Sequence of chain 24.B:
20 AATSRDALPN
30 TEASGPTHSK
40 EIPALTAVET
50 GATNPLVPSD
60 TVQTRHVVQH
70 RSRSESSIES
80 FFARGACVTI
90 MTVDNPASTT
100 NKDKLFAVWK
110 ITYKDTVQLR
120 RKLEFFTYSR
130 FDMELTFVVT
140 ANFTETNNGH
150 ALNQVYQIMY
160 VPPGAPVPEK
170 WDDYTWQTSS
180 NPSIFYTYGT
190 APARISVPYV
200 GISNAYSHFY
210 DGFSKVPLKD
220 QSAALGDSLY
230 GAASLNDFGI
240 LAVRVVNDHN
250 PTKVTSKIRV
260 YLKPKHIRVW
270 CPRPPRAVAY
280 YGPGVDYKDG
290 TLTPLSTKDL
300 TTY

The small molecule below binds the protein below.
Small molecule (SMILES): CCOC(=O)c1ccc(OCCCCC2CCN(c3ccc(C)nn3)CC2)cc1

Binding-site contacts:
Ligand atom C10 contacts residue MET132 of chain 24.B at 3.7 Å (hydrophobic).
Ligand atom C26 contacts residue THR111 of chain 24.B at 3.6 Å.
Ligand atom C5 contacts residue TYR159 of chain 24.B at 3.7 Å (hydrophobic).
Ligand atom C3 contacts residue PRO181 of chain 24.B at 3.7 Å (hydrophobic).
Ligand atom C8 contacts residue TYR159 of chain 24.B at 3.5 Å (hydrophobic).
Ligand atom C4 contacts residue ILE194 of chain 24.B at 3.8 Å (hydrophobic).
Ligand atom C20 contacts residue TYR112 of chain 24.B at 3.4 Å (hydrophobic).
Ligand atom C13 contacts residue PHE237 of chain 24.B at 3.7 Å (hydrophobic).
Ligand atom C3 contacts residue ALA24 of chain 24.D at 3.5 Å (hydrophobic).
Ligand atom O25 contacts residue TYR112 of chain 24.B at 3.4 Å.
Ligand atom N4 contacts residue LEU240 of chain 24.B at 3.3 Å.
Ligand atom C13 contacts residue MET132 of chain 24.B at 3.8 Å (hydrophobic).
Ligand atom C19 contacts residue PHE237 of chain 24.B at 3.5 Å (hydrophobic).
Ligand atom N3 contacts residue LEU240 of chain 24.B at 3.4 Å.
Ligand atom C21 contacts residue TYR112 of chain 24.B at 3.4 Å (hydrophobic).
Ligand atom C7 contacts residue VAL196 of chain 24.B at 3.5 Å (hydrophobic).
Ligand atom C7 contacts residue TYR159 of chain 24.B at 3.7 Å (hydrophobic).
Ligand atom C15 contacts residue MET132 of chain 24.B at 3.6 Å (hydrophobic).
Ligand atom C4 contacts residue TYR159 of chain 24.B at 3.7 Å (hydrophobic).
Ligand atom C1 contacts residue ILE157 of chain 24.B at 3.4 Å (hydrophobic).
Ligand atom C27 contacts residue ASP236 of chain 24.B at 3.6 Å.
Ligand atom C11 contacts residue LEU134 of chain 24.B at 3.8 Å (hydrophobic).
Ligand atom C18 contacts residue PHE237 of chain 24.B at 3.8 Å (hydrophobic).
Ligand atom N6 contacts residue VAL196 of chain 24.B at 3.8 Å.
Ligand atom C20 contacts residue PHE237 of chain 24.B at 3.4 Å (hydrophobic).
Ligand atom C21 contacts residue PHE237 of chain 24.B at 3.7 Å (hydrophobic).
Ligand atom C5 contacts residue ILE194 of chain 24.B at 3.8 Å (hydrophobic).
Ligand atom C23 contacts residue PHE237 of chain 24.B at 3.8 Å (hydrophobic).
Ligand atom C26 contacts residue LYS113 of chain 24.B at 3.7 Å.
Ligand atom C3 contacts residue TYR159 of chain 24.B at 3.7 Å (hydrophobic).
Ligand atom C8 contacts residue VAL196 of chain 24.B at 3.7 Å (hydrophobic).
Ligand atom C1 contacts residue ILE183 of chain 24.B at 3.5 Å (hydrophobic).
Ligand atom C14 contacts residue MET132 of chain 24.B at 3.5 Å (hydrophobic).
Ligand atom C14 contacts residue VAL199 of chain 24.B at 3.8 Å (hydrophobic).
Ligand atom O16 contacts residue MET132 of chain 24.B at 3.6 Å.
Ligand atom C12 contacts residue VAL199 of chain 24.B at 3.7 Å (hydrophobic).
Ligand atom C23 contacts residue TYR112 of chain 24.B at 3.3 Å (hydrophobic).
Ligand atom O25 contacts residue THR111 of chain 24.B at 3.4 Å (h-bond).
Ligand atom O24 contacts residue TYR112 of chain 24.B at 3.8 Å.
Ligand atom C4 contacts residue ALA24 of chain 24.D at 3.5 Å (hydrophobic).

Sequence of chain 24.D:
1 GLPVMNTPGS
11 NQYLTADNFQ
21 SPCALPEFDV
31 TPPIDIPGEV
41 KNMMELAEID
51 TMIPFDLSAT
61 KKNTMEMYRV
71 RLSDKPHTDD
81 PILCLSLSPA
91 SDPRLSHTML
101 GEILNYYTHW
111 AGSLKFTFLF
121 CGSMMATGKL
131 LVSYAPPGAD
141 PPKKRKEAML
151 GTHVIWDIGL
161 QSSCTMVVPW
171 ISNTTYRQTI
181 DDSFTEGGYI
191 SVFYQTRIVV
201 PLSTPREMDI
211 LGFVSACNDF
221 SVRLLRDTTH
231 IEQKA